Sequence of chain 2.B:
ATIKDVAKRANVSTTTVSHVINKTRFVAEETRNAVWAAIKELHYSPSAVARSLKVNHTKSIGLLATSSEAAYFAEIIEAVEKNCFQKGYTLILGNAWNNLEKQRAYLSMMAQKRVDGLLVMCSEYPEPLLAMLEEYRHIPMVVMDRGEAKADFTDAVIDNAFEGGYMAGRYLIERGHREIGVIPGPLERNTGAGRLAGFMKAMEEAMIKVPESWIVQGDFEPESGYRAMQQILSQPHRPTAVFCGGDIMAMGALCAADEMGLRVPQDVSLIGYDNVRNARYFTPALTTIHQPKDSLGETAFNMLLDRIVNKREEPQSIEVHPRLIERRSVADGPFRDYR

This protein binds this small molecule.
Small molecule (SMILES): O=c1[nH]cnc2nc[nH]c12

Binding-site contacts:
Ligand atom C8 contacts residue TYR72 of chain 2.B at 3.4 Å (hydrophobic).
Ligand atom O6 contacts residue PHE220 of chain 2.B at 3.6 Å.
Ligand atom C4 contacts residue TYR72 of chain 2.B at 3.1 Å (hydrophobic).
Ligand atom N7 contacts residue THR191 of chain 2.B at 2.6 Å (h-bond).
Ligand atom C8 contacts residue THR191 of chain 2.B at 3.3 Å.
Ligand atom N7 contacts residue PHE220 of chain 2.B at 3.4 Å.
Ligand atom C6 contacts residue TYR72 of chain 2.B at 4.1 Å (hydrophobic).
Ligand atom C6 contacts residue ARG189 of chain 2.B at 3.9 Å.
Ligand atom C5 contacts residue PHE220 of chain 2.B at 3.7 Å (hydrophobic).
Ligand atom N1 contacts residue PHE73 of chain 2.B at 3.1 Å.
Ligand atom C5 contacts residue THR191 of chain 2.B at 3.8 Å.
Ligand atom N9 contacts residue PHE220 of chain 2.B at 3.7 Å.
Ligand atom C2 contacts residue TYR72 of chain 2.B at 3.7 Å (hydrophobic).
Ligand atom C6 contacts residue PHE220 of chain 2.B at 3.5 Å (hydrophobic).
Ligand atom C6 contacts residue THR191 of chain 2.B at 4.3 Å.
Ligand atom C2 contacts residue PHE73 of chain 2.B at 3.9 Å (hydrophobic).
Ligand atom C5 contacts residue TYR72 of chain 2.B at 3.5 Å (hydrophobic).
Ligand atom O6 contacts residue PHE73 of chain 2.B at 3.3 Å.
Ligand atom N7 contacts residue ARG195 of chain 2.B at 4.2 Å.
Ligand atom C6 contacts residue PHE73 of chain 2.B at 3.4 Å (hydrophobic).
Ligand atom O6 contacts residue ARG189 of chain 2.B at 3.0 Å (salt-bridge).
Ligand atom C2 contacts residue ALA70 of chain 2.B at 4.1 Å (hydrophobic).
Ligand atom N9 contacts residue TYR72 of chain 2.B at 3.2 Å.
Ligand atom N7 contacts residue TYR72 of chain 2.B at 3.5 Å.
Ligand atom N3 contacts residue TYR72 of chain 2.B at 3.0 Å.
Ligand atom N1 contacts residue TYR72 of chain 2.B at 4.3 Å.
Ligand atom O6 contacts residue THR191 of chain 2.B at 4.0 Å.
Ligand atom N1 contacts residue ARG189 of chain 2.B at 4.0 Å.
Ligand atom N9 contacts residue ARG195 of chain 2.B at 3.6 Å.
Ligand atom C2 contacts residue PHE220 of chain 2.B at 3.8 Å (hydrophobic).
Ligand atom N9 contacts residue ASP274 of chain 2.B at 2.8 Å (salt-bridge).
Ligand atom N3 contacts residue PHE220 of chain 2.B at 3.9 Å.
Ligand atom C8 contacts residue ARG195 of chain 2.B at 3.2 Å.
Ligand atom N3 contacts residue ASP274 of chain 2.B at 3.8 Å.
Ligand atom C4 contacts residue PHE220 of chain 2.B at 3.6 Å (hydrophobic).
Ligand atom C8 contacts residue ASP274 of chain 2.B at 3.5 Å.
Ligand atom N1 contacts residue PHE220 of chain 2.B at 3.7 Å.
Ligand atom C4 contacts residue ASP274 of chain 2.B at 3.7 Å.
Ligand atom O6 contacts residue SER123 of chain 2.B at 3.7 Å.
Ligand atom C8 contacts residue PHE220 of chain 2.B at 3.6 Å (hydrophobic).